Binding-site contacts:
Ligand atom O1P contacts residue MLI1 of chain 1.H at 3.7 Å.
Ligand atom N1 contacts residue LEU267 of chain 1.C at 3.4 Å (h-bond).
Ligand atom O1 contacts residue HIS134 of chain 1.C at 3.0 Å (h-bond).
Ligand atom O2P contacts residue ARG54 of chain 1.C at 2.9 Å (salt-bridge).
Ligand atom N1 contacts residue PRO266 of chain 1.C at 3.8 Å.
Ligand atom O3P contacts residue SER52 of chain 1.C at 2.4 Å (h-bond).
Ligand atom N1 contacts residue MLI1 of chain 1.H at 3.0 Å (h-bond).
Ligand atom C1 contacts residue MLI1 of chain 1.H at 3.4 Å.
Ligand atom C1 contacts residue ARG105 of chain 1.C at 4.1 Å.
Ligand atom O3P contacts residue ARG105 of chain 1.C at 2.7 Å (salt-bridge).
Ligand atom P contacts residue THR53 of chain 1.C at 3.8 Å.
Ligand atom C1 contacts residue GLN137 of chain 1.C at 4.2 Å.
Ligand atom O3P contacts residue THR55 of chain 1.C at 2.7 Å (h-bond).
Ligand atom C1P contacts residue ARG54 of chain 1.C at 3.3 Å.
Ligand atom O1 contacts residue ARG105 of chain 1.C at 3.0 Å (salt-bridge).
Ligand atom N1 contacts residue GLN137 of chain 1.C at 3.3 Å (h-bond).
Ligand atom O2P contacts residue SER52 of chain 1.C at 4.0 Å.
Ligand atom O2P contacts residue THR53 of chain 1.C at 3.0 Å (h-bond).
Ligand atom C1 contacts residue LEU267 of chain 1.C at 3.9 Å (hydrophobic).
Ligand atom O1P contacts residue LYS84 of chain 3.C at 3.0 Å.
Ligand atom C1P contacts residue MLI1 of chain 1.H at 4.1 Å.
Ligand atom O2P contacts residue THR55 of chain 1.C at 4.1 Å.
Ligand atom O1 contacts residue THR55 of chain 1.C at 2.7 Å (h-bond).
Ligand atom C1 contacts residue THR55 of chain 1.C at 3.7 Å.
Ligand atom O1P contacts residue ALA51 of chain 1.C at 3.6 Å (h-bond).
Ligand atom P contacts residue SER52 of chain 1.C at 3.6 Å.
Ligand atom O1P contacts residue ARG105 of chain 1.C at 2.7 Å (salt-bridge).
Ligand atom P contacts residue SER80 of chain 3.C at 3.6 Å.
Ligand atom O3P contacts residue THR53 of chain 1.C at 3.9 Å.
Ligand atom O2P contacts residue SER80 of chain 3.C at 3.2 Å (h-bond).
Ligand atom P contacts residue ARG105 of chain 1.C at 3.2 Å.
Ligand atom P contacts residue THR55 of chain 1.C at 4.0 Å.
Ligand atom N1 contacts residue HIS134 of chain 1.C at 3.6 Å.
Ligand atom O3P contacts residue ARG54 of chain 1.C at 3.7 Å.
Ligand atom P contacts residue ARG54 of chain 1.C at 4.0 Å.
Ligand atom O1P contacts residue SER80 of chain 3.C at 3.0 Å (h-bond).
Ligand atom O1 contacts residue MLI1 of chain 1.H at 3.2 Å (h-bond).
Ligand atom C1 contacts residue HIS134 of chain 1.C at 3.7 Å.
Ligand atom O1P contacts residue SER52 of chain 1.C at 3.9 Å.
Ligand atom C1P contacts residue LEU267 of chain 1.C at 3.3 Å (hydrophobic).

Sequence of chain 1.C:
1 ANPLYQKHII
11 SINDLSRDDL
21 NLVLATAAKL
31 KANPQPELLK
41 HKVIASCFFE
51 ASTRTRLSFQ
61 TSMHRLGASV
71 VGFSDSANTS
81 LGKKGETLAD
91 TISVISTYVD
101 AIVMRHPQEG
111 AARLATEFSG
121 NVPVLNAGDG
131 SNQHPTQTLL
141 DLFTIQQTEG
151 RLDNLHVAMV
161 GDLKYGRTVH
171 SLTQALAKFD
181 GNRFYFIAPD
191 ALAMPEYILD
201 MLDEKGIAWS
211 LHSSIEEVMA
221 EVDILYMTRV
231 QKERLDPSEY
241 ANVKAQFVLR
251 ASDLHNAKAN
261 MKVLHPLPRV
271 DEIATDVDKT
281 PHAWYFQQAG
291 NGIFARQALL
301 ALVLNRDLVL

Sequence of chain 3.C:
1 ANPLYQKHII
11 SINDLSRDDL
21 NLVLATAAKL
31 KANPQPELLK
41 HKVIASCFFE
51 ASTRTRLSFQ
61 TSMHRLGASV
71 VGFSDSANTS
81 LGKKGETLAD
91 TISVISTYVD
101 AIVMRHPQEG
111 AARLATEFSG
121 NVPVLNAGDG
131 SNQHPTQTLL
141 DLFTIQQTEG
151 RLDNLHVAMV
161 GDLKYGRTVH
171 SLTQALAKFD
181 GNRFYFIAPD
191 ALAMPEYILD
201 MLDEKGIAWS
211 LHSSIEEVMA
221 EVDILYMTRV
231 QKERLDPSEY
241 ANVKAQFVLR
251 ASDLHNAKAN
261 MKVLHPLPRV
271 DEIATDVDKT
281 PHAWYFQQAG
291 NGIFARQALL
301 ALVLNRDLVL

A small-molecule ligand and the protein it binds are described below.
Small molecule (SMILES): NC(=O)CP(=O)(O)O